Sequence of chain 2.A:
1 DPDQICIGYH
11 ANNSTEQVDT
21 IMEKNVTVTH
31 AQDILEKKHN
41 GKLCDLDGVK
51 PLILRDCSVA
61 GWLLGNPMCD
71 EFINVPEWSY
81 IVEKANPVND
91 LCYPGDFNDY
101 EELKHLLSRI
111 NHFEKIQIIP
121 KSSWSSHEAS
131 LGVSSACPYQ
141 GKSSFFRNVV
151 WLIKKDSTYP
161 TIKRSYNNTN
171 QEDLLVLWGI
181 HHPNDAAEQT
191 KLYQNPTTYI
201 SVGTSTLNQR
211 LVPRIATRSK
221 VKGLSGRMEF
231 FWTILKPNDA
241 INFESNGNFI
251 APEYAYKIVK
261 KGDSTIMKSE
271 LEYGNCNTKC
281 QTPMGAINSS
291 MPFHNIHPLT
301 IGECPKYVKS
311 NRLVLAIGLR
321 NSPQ

Binding-site contacts:
Ligand atom O7 contacts residue ASN13 of chain 2.A at 4.2 Å.
Ligand atom C3 contacts residue ASN13 of chain 2.A at 3.8 Å.
Ligand atom C8 contacts residue ASN13 of chain 2.A at 3.2 Å.
Ligand atom C5 contacts residue ASN13 of chain 2.A at 3.6 Å.
Ligand atom C4 contacts residue ASN13 of chain 2.A at 4.2 Å.
Ligand atom C2 contacts residue ASN13 of chain 2.A at 2.5 Å.
Ligand atom O5 contacts residue ASN13 of chain 2.A at 2.3 Å (h-bond).
Ligand atom N2 contacts residue ASN13 of chain 2.A at 3.0 Å (h-bond).
Ligand atom C7 contacts residue ASN13 of chain 2.A at 3.3 Å.
Ligand atom C1 contacts residue ASN13 of chain 2.A at 1.4 Å.

A protein and the small-molecule ligand that binds it are described below.
Small molecule (SMILES): CC(=O)N[C@@H]1[C@@H](O)[C@H](O)[C@@H](CO)O[C@H]1O